Binding-site contacts:
Ligand atom C36 contacts residue LYS301 of chain 1.C at 3.4 Å.
Ligand atom O1 contacts residue SER131 of chain 1.C at 3.4 Å.
Ligand atom C22 contacts residue ALA422 of chain 1.C at 3.3 Å (hydrophobic).
Ligand atom O6 contacts residue SER250 of chain 1.D at 2.5 Å (h-bond).
Ligand atom F1 contacts residue VAL249 of chain 1.D at 3.2 Å.
Ligand atom C23 contacts residue CYS127 of chain 1.C at 3.5 Å (hydrophobic).
Ligand atom O3 contacts residue ASP256 of chain 1.D at 2.5 Å (salt-bridge).
Ligand atom F2 contacts residue ALA422 of chain 1.C at 3.6 Å.
Ligand atom C26 contacts residue CYS127 of chain 1.C at 3.4 Å (hydrophobic).
Ligand atom O2 contacts residue ALA422 of chain 1.C at 3.1 Å.
Ligand atom C30 contacts residue ARG156 of chain 1.D at 3.5 Å.
Ligand atom C9 contacts residue GLU125 of chain 1.C at 3.7 Å.
Ligand atom C25 contacts residue ALA422 of chain 1.C at 3.5 Å (hydrophobic).
Ligand atom O6 contacts residue ARG156 of chain 1.D at 3.5 Å (salt-bridge).
Ligand atom C36 contacts residue LYS258 of chain 1.D at 3.5 Å.
Ligand atom C11 contacts residue ASP256 of chain 1.D at 3.4 Å.
Ligand atom O3 contacts residue ARG156 of chain 1.D at 3.1 Å (salt-bridge).
Ligand atom F2 contacts residue HIS427 of chain 1.C at 3.4 Å.
Ligand atom O4 contacts residue ASN321 of chain 1.C at 3.0 Å (h-bond).
Ligand atom C36 contacts residue SER250 of chain 1.D at 3.2 Å.
Ligand atom O7 contacts residue SER250 of chain 1.D at 3.2 Å (h-bond).
Ligand atom O6 contacts residue LYS301 of chain 1.C at 3.4 Å (salt-bridge).
Ligand atom O4 contacts residue LYS257 of chain 1.D at 3.0 Å (salt-bridge).
Ligand atom O4 contacts residue GLU125 of chain 1.C at 2.7 Å (salt-bridge).
Ligand atom O6 contacts residue ASN252 of chain 1.D at 3.8 Å.
Ligand atom O6 contacts residue LYS258 of chain 1.D at 3.2 Å (salt-bridge).
Ligand atom F1 contacts residue ARG156 of chain 1.D at 2.8 Å.
Ligand atom C35 contacts residue LYS258 of chain 1.D at 3.7 Å.
Ligand atom O7 contacts residue LYS301 of chain 1.C at 2.8 Å (salt-bridge).
Ligand atom C36 contacts residue ALA317 of chain 1.C at 3.6 Å (hydrophobic).
Ligand atom C7 contacts residue GLU125 of chain 1.C at 3.5 Å.
Ligand atom C30 contacts residue VAL249 of chain 1.D at 3.5 Å (hydrophobic).
Ligand atom C10 contacts residue ASP256 of chain 1.D at 3.4 Å.
Ligand atom F2 contacts residue GLY426 of chain 1.C at 3.2 Å.
Ligand atom C15 contacts residue MET223 of chain 1.D at 3.4 Å (hydrophobic).
Ligand atom C35 contacts residue ALA317 of chain 1.C at 3.2 Å (hydrophobic).
Ligand atom C13 contacts residue GLY126 of chain 1.C at 3.3 Å.
Ligand atom C18 contacts residue MET223 of chain 1.D at 3.4 Å (hydrophobic).
Ligand atom C13 contacts residue GLU125 of chain 1.C at 3.6 Å.
Ligand atom C1 contacts residue LEU419 of chain 1.C at 3.7 Å (hydrophobic).

A protein and the small-molecule ligand that binds it are described below.
Small molecule (SMILES): CC(C)c1c(S(=O)(=O)Nc2ccc(C(N)=O)cc2)c(-c2ccc(F)cc2)c(-c2ccc(F)cc2)n1CC[C@@H](O)C[C@@H](O)CC(=O)O

Sequence of chain 1.C:
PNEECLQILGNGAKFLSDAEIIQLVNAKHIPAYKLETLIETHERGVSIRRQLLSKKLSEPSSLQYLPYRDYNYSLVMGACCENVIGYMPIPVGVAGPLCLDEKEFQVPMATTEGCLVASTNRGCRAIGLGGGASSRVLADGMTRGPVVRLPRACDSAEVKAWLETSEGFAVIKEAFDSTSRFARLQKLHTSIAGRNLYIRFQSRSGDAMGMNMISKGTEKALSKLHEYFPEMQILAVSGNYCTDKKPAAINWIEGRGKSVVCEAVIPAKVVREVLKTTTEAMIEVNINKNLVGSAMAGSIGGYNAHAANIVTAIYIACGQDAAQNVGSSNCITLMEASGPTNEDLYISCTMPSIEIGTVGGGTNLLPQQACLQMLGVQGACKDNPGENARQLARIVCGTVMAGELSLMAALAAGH

Sequence of chain 1.D:
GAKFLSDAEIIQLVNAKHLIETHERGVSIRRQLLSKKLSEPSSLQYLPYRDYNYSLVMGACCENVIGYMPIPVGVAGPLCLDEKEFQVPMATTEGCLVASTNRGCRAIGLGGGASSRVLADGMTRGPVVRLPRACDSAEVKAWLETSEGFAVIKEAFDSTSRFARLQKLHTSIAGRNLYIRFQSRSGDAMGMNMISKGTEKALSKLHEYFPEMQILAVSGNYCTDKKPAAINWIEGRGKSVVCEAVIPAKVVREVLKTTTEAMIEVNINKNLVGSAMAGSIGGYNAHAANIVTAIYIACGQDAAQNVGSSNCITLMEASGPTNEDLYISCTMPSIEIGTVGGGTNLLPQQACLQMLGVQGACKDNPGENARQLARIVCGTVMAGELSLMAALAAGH